Sequence of chain 4.A:
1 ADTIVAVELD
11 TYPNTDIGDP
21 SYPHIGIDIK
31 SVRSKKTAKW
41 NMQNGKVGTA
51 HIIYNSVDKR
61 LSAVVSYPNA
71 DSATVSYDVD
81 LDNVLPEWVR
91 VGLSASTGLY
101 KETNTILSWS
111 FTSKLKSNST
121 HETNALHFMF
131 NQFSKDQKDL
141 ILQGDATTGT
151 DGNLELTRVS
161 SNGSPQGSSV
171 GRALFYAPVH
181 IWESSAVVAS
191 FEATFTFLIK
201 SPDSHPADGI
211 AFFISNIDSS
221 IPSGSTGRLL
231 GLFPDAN

Binding-site contacts:
Ligand atom N contacts residue SER21 of chain 4.A at 3.1 Å.
Ligand atom CE2 contacts residue SER21 of chain 4.A at 2.9 Å.
Ligand atom O contacts residue PRO13 of chain 4.A at 3.0 Å.
Ligand atom CD1 contacts residue HIS205 of chain 4.A at 3.4 Å.
Ligand atom C contacts residue SER21 of chain 4.A at 3.3 Å.
Ligand atom C contacts residue PRO13 of chain 4.A at 3.5 Å (hydrophobic).
Ligand atom C contacts residue SER21 of chain 4.A at 3.6 Å.
Ligand atom CE2 contacts residue TYR22 of chain 4.A at 3.6 Å (hydrophobic).
Ligand atom CE1 contacts residue HIS205 of chain 4.A at 3.2 Å.
Ligand atom O contacts residue SER21 of chain 4.A at 2.5 Å (h-bond).
Ligand atom CG contacts residue PRO20 of chain 4.A at 3.6 Å (hydrophobic).
Ligand atom CE2 contacts residue PRO23 of chain 4.A at 3.5 Å (hydrophobic).
Ligand atom O contacts residue SER21 of chain 4.A at 2.8 Å (h-bond).
Ligand atom CZ contacts residue TYR22 of chain 4.A at 3.0 Å (hydrophobic).
Ligand atom OH contacts residue HIS205 of chain 4.A at 3.5 Å.
Ligand atom CE2 contacts residue THR15 of chain 4.A at 3.7 Å.
Ligand atom CZ contacts residue THR11 of chain 4.A at 3.3 Å.
Ligand atom O contacts residue TYR22 of chain 4.A at 2.8 Å.
Ligand atom CE contacts residue GLY18 of chain 4.A at 3.0 Å.
Ligand atom N contacts residue SER21 of chain 4.A at 3.0 Å.
Ligand atom CD1 contacts residue TYR22 of chain 4.A at 3.7 Å (hydrophobic).
Ligand atom CE1 contacts residue PRO13 of chain 4.A at 3.6 Å (hydrophobic).
Ligand atom C contacts residue SER21 of chain 4.A at 3.1 Å.
Ligand atom OH contacts residue TYR12 of chain 4.A at 3.3 Å.
Ligand atom CE2 contacts residue PRO20 of chain 4.A at 3.7 Å (hydrophobic).
Ligand atom CA contacts residue PRO13 of chain 4.A at 3.5 Å (hydrophobic).
Ligand atom OH contacts residue PTD1 of chain 4.E at 3.0 Å.
Ligand atom OH contacts residue TYR22 of chain 4.A at 2.6 Å (h-bond).
Ligand atom CD2 contacts residue PRO20 of chain 4.A at 3.4 Å (hydrophobic).
Ligand atom OH contacts residue PRO206 of chain 4.A at 2.7 Å (h-bond).
Ligand atom CD2 contacts residue SER21 of chain 4.A at 2.8 Å.
Ligand atom CB contacts residue PRO20 of chain 4.A at 3.7 Å (hydrophobic).
Ligand atom CE1 contacts residue PTD1 of chain 4.E at 3.6 Å.
Ligand atom CD2 contacts residue PRO23 of chain 4.A at 3.4 Å (hydrophobic).
Ligand atom OH contacts residue THR11 of chain 4.A at 2.9 Å (h-bond).
Ligand atom CB contacts residue SER21 of chain 4.A at 3.0 Å.
Ligand atom CG contacts residue SER21 of chain 4.A at 3.2 Å.
Ligand atom CE2 contacts residue THR11 of chain 4.A at 3.3 Å.
Ligand atom CD1 contacts residue SER21 of chain 4.A at 3.1 Å.
Ligand atom CE1 contacts residue TYR22 of chain 4.A at 3.1 Å (hydrophobic).

This protein binds this small molecule.
Small molecule (SMILES): CSCC[C@H](N)C(=O)N[C@@H](Cc1ccc(O)cc1)C(=O)N[C@@H](CC1=CN=C2C=CC=CC12)C(=O)N[C@@H](Cc1ccc(O)cc1)C(=O)N1CCC[C@H]1C(=O)N[C@@H](Cc1ccc(O)cc1)C(=O)O